A protein and the small-molecule ligand that binds it are described below.
Small molecule (SMILES): CC(=O)N[C@H]1[C@H](O[C@H]2[C@H](O)[C@@H](NC(C)=O)CO[C@@H]2CO)O[C@H](CO)[C@@H](O)[C@@H]1O

Sequence of chain 1.E:
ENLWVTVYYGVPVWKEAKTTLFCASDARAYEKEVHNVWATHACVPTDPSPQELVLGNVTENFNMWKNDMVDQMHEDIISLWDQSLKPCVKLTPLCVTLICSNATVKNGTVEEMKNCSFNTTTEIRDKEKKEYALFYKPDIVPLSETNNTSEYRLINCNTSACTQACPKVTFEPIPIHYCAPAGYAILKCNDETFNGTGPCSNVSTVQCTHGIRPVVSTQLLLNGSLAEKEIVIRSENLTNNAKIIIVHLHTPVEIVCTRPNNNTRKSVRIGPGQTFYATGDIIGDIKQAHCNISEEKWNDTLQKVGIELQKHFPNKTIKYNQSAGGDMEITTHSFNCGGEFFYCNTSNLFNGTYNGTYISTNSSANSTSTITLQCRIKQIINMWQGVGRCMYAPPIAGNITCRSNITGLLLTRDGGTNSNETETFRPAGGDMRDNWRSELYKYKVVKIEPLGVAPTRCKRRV

Binding-site contacts:
Ligand atom C1 contacts residue ASN116 of chain 1.E at 1.4 Å.
Ligand atom O6 contacts residue TYR133 of chain 1.E at 3.9 Å.
Ligand atom O7 contacts residue THR105 of chain 1.E at 2.9 Å (h-bond).
Ligand atom C7 contacts residue LEU135 of chain 1.E at 4.1 Å (hydrophobic).
Ligand atom C8 contacts residue ASP282 of chain 1.E at 4.1 Å.
Ligand atom C8 contacts residue ASN116 of chain 1.E at 4.4 Å.
Ligand atom C5 contacts residue ASN116 of chain 1.E at 3.6 Å.
Ligand atom O7 contacts residue ASN116 of chain 1.E at 2.9 Å (h-bond).
Ligand atom C3 contacts residue TYR133 of chain 1.E at 4.1 Å (hydrophobic).
Ligand atom C8 contacts residue THR105 of chain 1.E at 4.5 Å.
Ligand atom O7 contacts residue VAL106 of chain 1.E at 3.8 Å.
Ligand atom C2 contacts residue ASN116 of chain 1.E at 2.5 Å.
Ligand atom N2 contacts residue LEU135 of chain 1.E at 4.5 Å.
Ligand atom C3 contacts residue ASN116 of chain 1.E at 3.8 Å.
Ligand atom N2 contacts residue ASN116 of chain 1.E at 3.0 Å (h-bond).
Ligand atom C4 contacts residue ASN116 of chain 1.E at 4.2 Å.
Ligand atom N2 contacts residue TYR133 of chain 1.E at 4.1 Å.
Ligand atom C2 contacts residue TYR133 of chain 1.E at 4.3 Å (hydrophobic).
Ligand atom O5 contacts residue ASN116 of chain 1.E at 2.3 Å (h-bond).
Ligand atom C8 contacts residue LEU135 of chain 1.E at 3.9 Å (hydrophobic).
Ligand atom C5 contacts residue TYR133 of chain 1.E at 4.0 Å (hydrophobic).
Ligand atom C7 contacts residue ASN116 of chain 1.E at 3.2 Å.
Ligand atom C8 contacts residue VAL106 of chain 1.E at 3.8 Å (hydrophobic).
Ligand atom O5 contacts residue TYR133 of chain 1.E at 4.2 Å.
Ligand atom C1 contacts residue TYR133 of chain 1.E at 3.7 Å (hydrophobic).
Ligand atom C7 contacts residue VAL106 of chain 1.E at 4.2 Å (hydrophobic).
Ligand atom C7 contacts residue THR105 of chain 1.E at 3.8 Å.